Binding-site contacts:
Ligand atom PB contacts residue GLY81 of chain 1.B at 3.3 Å.
Ligand atom O3A contacts residue MG1 of chain 1.G at 3.9 Å.
Ligand atom O4' contacts residue GLY79 of chain 1.B at 3.8 Å.
Ligand atom PA contacts residue GLY81 of chain 1.B at 3.5 Å.
Ligand atom O1B contacts residue GLY79 of chain 1.B at 3.6 Å.
Ligand atom O1A contacts residue TYR84 of chain 1.B at 3.3 Å.
Ligand atom O2B contacts residue MG1 of chain 1.G at 2.8 Å.
Ligand atom O1B contacts residue THR80 of chain 1.B at 2.8 Å (h-bond).
Ligand atom O2A contacts residue MG1 of chain 1.G at 3.6 Å.
Ligand atom N6 contacts residue ALA39 of chain 1.B at 2.3 Å (h-bond).
Ligand atom O3A contacts residue GLY81 of chain 1.B at 3.0 Å.
Ligand atom O3B contacts residue GLY79 of chain 1.B at 3.3 Å (h-bond).
Ligand atom C8 contacts residue GLY81 of chain 1.B at 3.8 Å.
Ligand atom N1 contacts residue ALA39 of chain 1.B at 3.7 Å.
Ligand atom O2B contacts residue LYS82 of chain 1.B at 3.1 Å.
Ligand atom PG contacts residue MG1 of chain 1.G at 3.2 Å.
Ligand atom O1B contacts residue GLY81 of chain 1.B at 2.4 Å (h-bond).
Ligand atom O2G contacts residue SER83 of chain 1.B at 3.7 Å.
Ligand atom N1 contacts residue ASP37 of chain 1.B at 3.8 Å.
Ligand atom O3A contacts residue LYS82 of chain 1.B at 2.9 Å (salt-bridge).
Ligand atom PB contacts residue LYS82 of chain 1.B at 3.2 Å.
Ligand atom O1A contacts residue GLY81 of chain 1.B at 3.1 Å.
Ligand atom O4' contacts residue SER240 of chain 1.B at 3.7 Å.
Ligand atom O1B contacts residue LYS82 of chain 1.B at 2.9 Å (salt-bridge).
Ligand atom N7 contacts residue GLY81 of chain 1.B at 3.8 Å.
Ligand atom C2 contacts residue TYR84 of chain 1.B at 3.6 Å (hydrophobic).
Ligand atom S1G contacts residue GLY79 of chain 1.B at 3.8 Å.
Ligand atom C8 contacts residue GLY79 of chain 1.B at 3.4 Å.
Ligand atom O3A contacts residue SER83 of chain 1.B at 3.3 Å (h-bond).
Ligand atom S1G contacts residue MG1 of chain 1.G at 3.8 Å.
Ligand atom O2G contacts residue MG1 of chain 1.G at 1.9 Å.
Ligand atom N6 contacts residue VAL38 of chain 1.B at 3.4 Å.
Ligand atom N1 contacts residue TYR84 of chain 1.B at 3.5 Å.
Ligand atom O2A contacts residue SER83 of chain 1.B at 3.6 Å (h-bond).
Ligand atom PB contacts residue MG1 of chain 1.G at 3.8 Å.
Ligand atom N7 contacts residue THR80 of chain 1.B at 2.8 Å (h-bond).
Ligand atom O5' contacts residue GLY81 of chain 1.B at 3.7 Å.
Ligand atom C8 contacts residue THR80 of chain 1.B at 3.4 Å.
Ligand atom C6 contacts residue ALA39 of chain 1.B at 3.6 Å (hydrophobic).
Ligand atom S1G contacts residue ASN180 of chain 1.B at 3.5 Å (h-bond).

Sequence of chain 1.B:
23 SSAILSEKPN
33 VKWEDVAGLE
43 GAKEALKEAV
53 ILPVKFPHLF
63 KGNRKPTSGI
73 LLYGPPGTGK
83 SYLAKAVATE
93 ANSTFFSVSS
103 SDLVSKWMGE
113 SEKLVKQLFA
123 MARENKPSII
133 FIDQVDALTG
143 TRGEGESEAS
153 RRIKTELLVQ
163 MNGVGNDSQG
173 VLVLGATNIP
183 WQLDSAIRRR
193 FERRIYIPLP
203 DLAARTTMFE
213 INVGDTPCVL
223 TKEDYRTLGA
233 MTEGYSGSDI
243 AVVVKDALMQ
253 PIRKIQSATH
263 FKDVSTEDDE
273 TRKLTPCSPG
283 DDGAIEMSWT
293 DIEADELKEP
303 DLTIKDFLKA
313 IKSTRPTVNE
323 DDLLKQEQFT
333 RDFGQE

The protein below binds the small molecule below.
Small molecule (SMILES): Nc1ncnc2c1ncn2[C@@H]1O[C@H](COP(=O)(O)OP(=O)(O)OP(O)(O)=S)[C@@H](O)[C@H]1O